Binding-site contacts:
Ligand atom N2 contacts residue ASN250 of chain 1.B at 3.0 Å (h-bond).
Ligand atom C2 contacts residue ASN250 of chain 1.B at 2.5 Å.
Ligand atom O7 contacts residue ASN250 of chain 1.B at 3.4 Å (h-bond).
Ligand atom C3 contacts residue ASN250 of chain 1.B at 3.8 Å.
Ligand atom C7 contacts residue ASN250 of chain 1.B at 3.4 Å.
Ligand atom C1 contacts residue ASN250 of chain 1.B at 1.4 Å.
Ligand atom C8 contacts residue ILE200 of chain 1.B at 3.6 Å (hydrophobic).
Ligand atom C8 contacts residue ASN250 of chain 1.B at 3.8 Å.
Ligand atom C4 contacts residue ASN250 of chain 1.B at 4.3 Å.
Ligand atom C7 contacts residue ILE200 of chain 1.B at 4.4 Å (hydrophobic).
Ligand atom C5 contacts residue ASN250 of chain 1.B at 3.7 Å.
Ligand atom O5 contacts residue ASN250 of chain 1.B at 2.3 Å (h-bond).

Sequence of chain 1.B:
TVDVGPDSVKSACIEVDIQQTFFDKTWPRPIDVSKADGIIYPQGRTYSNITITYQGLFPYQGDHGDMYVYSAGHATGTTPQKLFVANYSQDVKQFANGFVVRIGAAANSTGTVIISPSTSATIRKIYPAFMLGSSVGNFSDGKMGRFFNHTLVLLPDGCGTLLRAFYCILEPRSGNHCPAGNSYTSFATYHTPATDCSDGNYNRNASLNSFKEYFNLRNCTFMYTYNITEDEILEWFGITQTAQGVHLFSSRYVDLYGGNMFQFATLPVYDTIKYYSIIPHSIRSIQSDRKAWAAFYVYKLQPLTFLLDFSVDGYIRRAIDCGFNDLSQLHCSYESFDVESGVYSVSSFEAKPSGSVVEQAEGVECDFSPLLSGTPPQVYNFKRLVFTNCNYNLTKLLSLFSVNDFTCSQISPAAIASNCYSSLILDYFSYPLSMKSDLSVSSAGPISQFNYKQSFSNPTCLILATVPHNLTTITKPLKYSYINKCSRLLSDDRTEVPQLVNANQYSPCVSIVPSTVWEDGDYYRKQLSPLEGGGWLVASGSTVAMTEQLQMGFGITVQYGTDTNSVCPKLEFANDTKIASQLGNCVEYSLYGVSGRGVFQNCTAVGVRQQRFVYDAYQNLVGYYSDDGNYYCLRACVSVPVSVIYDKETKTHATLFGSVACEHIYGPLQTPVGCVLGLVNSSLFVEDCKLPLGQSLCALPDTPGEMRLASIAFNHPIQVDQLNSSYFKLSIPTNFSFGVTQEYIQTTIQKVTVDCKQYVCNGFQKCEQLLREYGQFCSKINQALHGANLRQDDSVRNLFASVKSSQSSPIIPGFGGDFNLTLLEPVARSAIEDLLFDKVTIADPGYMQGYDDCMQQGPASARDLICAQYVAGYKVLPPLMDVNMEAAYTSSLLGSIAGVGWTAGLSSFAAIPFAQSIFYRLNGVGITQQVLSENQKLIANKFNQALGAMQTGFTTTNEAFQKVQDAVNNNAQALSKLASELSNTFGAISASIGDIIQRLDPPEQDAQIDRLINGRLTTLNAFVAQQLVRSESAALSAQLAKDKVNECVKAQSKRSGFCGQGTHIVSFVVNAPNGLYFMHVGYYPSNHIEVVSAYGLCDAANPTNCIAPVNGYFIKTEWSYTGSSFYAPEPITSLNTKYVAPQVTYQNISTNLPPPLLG

The protein below binds the small molecule below.
Small molecule (SMILES): CC(=O)N[C@H]1[C@H](O[C@H]2[C@H](O)[C@@H](NC(C)=O)CO[C@@H]2CO)O[C@H](CO)[C@@H](O)[C@@H]1O